The protein below binds the small molecule below.
Small molecule (SMILES): Cc1ccc(CNC(=O)[C@H](CCc2ccccc2)NC(=O)[C@H](CC(=O)NCC(C)(C)C)NC(=O)c2cc(C)on2)cc1

Sequence of chain 1.K:
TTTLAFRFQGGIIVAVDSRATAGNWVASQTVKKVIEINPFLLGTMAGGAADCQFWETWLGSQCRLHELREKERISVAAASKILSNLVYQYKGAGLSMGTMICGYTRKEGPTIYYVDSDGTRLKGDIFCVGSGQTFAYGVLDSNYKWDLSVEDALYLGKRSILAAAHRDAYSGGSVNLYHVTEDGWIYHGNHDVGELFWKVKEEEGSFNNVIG

Sequence of chain 1.L:
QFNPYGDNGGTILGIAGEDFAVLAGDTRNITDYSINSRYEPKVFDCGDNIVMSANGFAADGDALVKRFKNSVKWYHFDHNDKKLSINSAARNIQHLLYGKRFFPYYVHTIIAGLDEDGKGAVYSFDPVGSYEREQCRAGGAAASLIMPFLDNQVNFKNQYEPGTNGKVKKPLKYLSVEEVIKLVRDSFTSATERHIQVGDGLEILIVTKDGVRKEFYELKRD

Binding-site contacts:
Ligand atom N34 contacts residue ASP126 of chain 1.L at 3.6 Å.
Ligand atom C20 contacts residue THR1 of chain 1.K at 2.9 Å.
Ligand atom O19 contacts residue ALA20 of chain 1.K at 3.1 Å.
Ligand atom C12 contacts residue THR21 of chain 1.K at 3.5 Å.
Ligand atom C14 contacts residue THR21 of chain 1.K at 3.3 Å.
Ligand atom C33 contacts residue ASP126 of chain 1.L at 3.7 Å.
Ligand atom N2 contacts residue ASP126 of chain 1.L at 3.4 Å (salt-bridge).
Ligand atom N16 contacts residue MES1 of chain 1.KA at 3.7 Å.
Ligand atom C10 contacts residue THR21 of chain 1.K at 3.6 Å.
Ligand atom C9 contacts residue ASP126 of chain 1.L at 3.6 Å.
Ligand atom N7 contacts residue ASP126 of chain 1.L at 3.2 Å (salt-bridge).
Ligand atom O11 contacts residue ALA49 of chain 1.K at 2.9 Å (h-bond).
Ligand atom C39 contacts residue SER130 of chain 1.L at 3.3 Å.
Ligand atom C23 contacts residue MET45 of chain 1.K at 3.7 Å (hydrophobic).
Ligand atom O19 contacts residue THR21 of chain 1.K at 3.1 Å (h-bond).
Ligand atom N2 contacts residue PRO127 of chain 1.L at 3.7 Å.
Ligand atom C17 contacts residue THR21 of chain 1.K at 3.4 Å.
Ligand atom C29 contacts residue GLY48 of chain 1.K at 3.6 Å.
Ligand atom N13 contacts residue THR21 of chain 1.K at 2.7 Å (h-bond).
Ligand atom C8 contacts residue THR21 of chain 1.K at 3.5 Å.
Ligand atom C20 contacts residue GLY47 of chain 1.K at 3.7 Å.
Ligand atom N34 contacts residue SER130 of chain 1.L at 3.0 Å (h-bond).
Ligand atom O1 contacts residue PRO127 of chain 1.L at 3.3 Å.
Ligand atom C36 contacts residue SER130 of chain 1.L at 3.6 Å.
Ligand atom C29 contacts residue GLY47 of chain 1.K at 3.6 Å.
Ligand atom C30 contacts residue GLY48 of chain 1.K at 3.6 Å.
Ligand atom N16 contacts residue GLY47 of chain 1.K at 2.7 Å (h-bond).
Ligand atom C38 contacts residue ARG137 of chain 1.L at 3.6 Å.
Ligand atom O35 contacts residue ALA27 of chain 1.K at 3.6 Å.
Ligand atom C9 contacts residue ALA49 of chain 1.K at 3.7 Å (hydrophobic).
Ligand atom O1 contacts residue VAL128 of chain 1.L at 3.8 Å.
Ligand atom C38 contacts residue SER124 of chain 1.L at 3.5 Å.
Ligand atom C12 contacts residue GLY47 of chain 1.K at 3.5 Å.
Ligand atom C28 contacts residue MES1 of chain 1.KA at 3.7 Å.
Ligand atom C25 contacts residue ALA49 of chain 1.K at 3.5 Å (hydrophobic).
Ligand atom C15 contacts residue GLY47 of chain 1.K at 3.5 Å.
Ligand atom C20 contacts residue LYS33 of chain 1.K at 3.7 Å.
Ligand atom C40 contacts residue SER28 of chain 1.K at 3.6 Å.
Ligand atom C21 contacts residue LYS33 of chain 1.K at 3.6 Å.
Ligand atom C25 contacts residue VAL31 of chain 1.K at 3.5 Å (hydrophobic).